Sequence of chain 1.E:
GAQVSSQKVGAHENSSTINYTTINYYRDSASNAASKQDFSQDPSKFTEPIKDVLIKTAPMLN

A small-molecule ligand and the protein it binds are described below.
Small molecule (SMILES): C[C@@H](O)[C@@H](C=O)NC(=O)[C@H](CO)NC(=O)[C@H](CO)NC(=O)[C@H](CO)NC(=O)CN

Binding-site contacts:
Ligand atom C contacts residue GLN3 of chain 1.E at 3.9 Å.
Ligand atom OG1 contacts residue SER5 of chain 1.E at 3.6 Å (h-bond).
Ligand atom C contacts residue VAL4 of chain 1.E at 3.4 Å (hydrophobic).
Ligand atom OG contacts residue GLN3 of chain 1.E at 3.1 Å (h-bond).
Ligand atom CA contacts residue VAL4 of chain 1.E at 3.5 Å (hydrophobic).
Ligand atom OG contacts residue VAL4 of chain 1.E at 4.0 Å.
Ligand atom OG1 contacts residue VAL4 of chain 1.E at 2.9 Å (h-bond).
Ligand atom C contacts residue ALA2 of chain 1.E at 3.4 Å (hydrophobic).
Ligand atom O contacts residue VAL4 of chain 1.E at 2.9 Å (h-bond).
Ligand atom O contacts residue SER6 of chain 1.E at 4.0 Å.
Ligand atom CB contacts residue ALA2 of chain 1.E at 4.0 Å (hydrophobic).
Ligand atom CA contacts residue GLN3 of chain 1.E at 4.3 Å.
Ligand atom CA contacts residue VAL4 of chain 1.E at 3.6 Å (hydrophobic).
Ligand atom C contacts residue ALA2 of chain 1.E at 4.4 Å (hydrophobic).
Ligand atom C contacts residue GLY1 of chain 1.E at 4.0 Å.
Ligand atom O contacts residue VAL4 of chain 1.E at 4.2 Å.
Ligand atom O contacts residue GLY1 of chain 1.E at 3.0 Å (h-bond).
Ligand atom CB contacts residue GLN3 of chain 1.E at 3.4 Å.
Ligand atom CA contacts residue ALA2 of chain 1.E at 3.4 Å (hydrophobic).
Ligand atom O contacts residue MYR1 of chain 1.G at 4.0 Å.
Ligand atom CB contacts residue VAL4 of chain 1.E at 4.5 Å (hydrophobic).
Ligand atom CB contacts residue VAL4 of chain 1.E at 3.2 Å (hydrophobic).
Ligand atom O contacts residue ALA2 of chain 1.E at 3.6 Å (h-bond).
Ligand atom OG1 contacts residue GLN3 of chain 1.E at 2.7 Å (h-bond).
Ligand atom CA contacts residue GLY1 of chain 1.E at 4.4 Å.
Ligand atom O contacts residue GLN3 of chain 1.E at 3.0 Å (h-bond).
Ligand atom CB contacts residue GLN3 of chain 1.E at 3.9 Å.
Ligand atom O contacts residue ALA2 of chain 1.E at 3.3 Å (h-bond).
Ligand atom CB contacts residue SER5 of chain 1.E at 3.9 Å.
Ligand atom C contacts residue VAL4 of chain 1.E at 4.1 Å (hydrophobic).
Ligand atom CG2 contacts residue GLN3 of chain 1.E at 4.2 Å.
Ligand atom N contacts residue GLY1 of chain 1.E at 4.2 Å.
Ligand atom N contacts residue ALA2 of chain 1.E at 2.7 Å (h-bond).
Ligand atom N contacts residue VAL4 of chain 1.E at 2.8 Å (h-bond).
Ligand atom O contacts residue SER5 of chain 1.E at 4.2 Å.